Sequence of chain 1.A:
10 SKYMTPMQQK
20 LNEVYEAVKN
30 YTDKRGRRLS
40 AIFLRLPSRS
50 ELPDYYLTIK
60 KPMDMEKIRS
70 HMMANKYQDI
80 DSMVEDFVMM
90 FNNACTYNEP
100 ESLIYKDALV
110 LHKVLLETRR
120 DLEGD

Binding-site contacts:
Ligand atom CAA contacts residue ILE41 of chain 1.A at 4.2 Å (hydrophobic).
Ligand atom CAL contacts residue ILE103 of chain 1.A at 4.2 Å (hydrophobic).
Ligand atom CAA contacts residue PHE42 of chain 1.A at 3.5 Å (hydrophobic).
Ligand atom CAF contacts residue MET89 of chain 1.A at 3.9 Å (hydrophobic).
Ligand atom CAC contacts residue ILE41 of chain 1.A at 3.2 Å (hydrophobic).
Ligand atom CAF contacts residue MET62 of chain 1.A at 3.3 Å (hydrophobic).
Ligand atom OAK contacts residue ALA93 of chain 1.A at 3.3 Å (h-bond).
Ligand atom CAO contacts residue PRO46 of chain 1.A at 4.1 Å (hydrophobic).
Ligand atom NAM contacts residue ASN97 of chain 1.A at 4.0 Å.
Ligand atom CAA contacts residue ASP63 of chain 1.A at 3.6 Å.
Ligand atom CAH contacts residue ASN97 of chain 1.A at 3.8 Å.
Ligand atom CAE contacts residue LEU45 of chain 1.A at 3.8 Å (hydrophobic).
Ligand atom NAN contacts residue TYR96 of chain 1.A at 3.5 Å.
Ligand atom OAI contacts residue TYR54 of chain 1.A at 3.6 Å.
Ligand atom NAM contacts residue ILE103 of chain 1.A at 3.8 Å.
Ligand atom CAO contacts residue ILE41 of chain 1.A at 4.0 Å (hydrophobic).
Ligand atom CAB contacts residue ASP63 of chain 1.A at 4.1 Å.
Ligand atom CAF contacts residue PHE42 of chain 1.A at 3.9 Å (hydrophobic).
Ligand atom NAM contacts residue TYR96 of chain 1.A at 4.2 Å.
Ligand atom OAK contacts residue TYR54 of chain 1.A at 3.7 Å.
Ligand atom OAK contacts residue ASN92 of chain 1.A at 3.8 Å.
Ligand atom NAN contacts residue ASN97 of chain 1.A at 3.0 Å (h-bond).
Ligand atom CAB contacts residue LEU45 of chain 1.A at 3.7 Å (hydrophobic).
Ligand atom CAB contacts residue ARG44 of chain 1.A at 4.0 Å.
Ligand atom OAI contacts residue ALA93 of chain 1.A at 3.5 Å.
Ligand atom CAL contacts residue LEU51 of chain 1.A at 4.0 Å (hydrophobic).
Ligand atom NAM contacts residue LEU51 of chain 1.A at 3.9 Å.
Ligand atom OAK contacts residue MET89 of chain 1.A at 3.4 Å (h-bond).
Ligand atom CAB contacts residue PHE42 of chain 1.A at 3.5 Å (hydrophobic).
Ligand atom CAB contacts residue ILE41 of chain 1.A at 3.1 Å (hydrophobic).
Ligand atom CAA contacts residue LEU45 of chain 1.A at 3.9 Å (hydrophobic).
Ligand atom OAI contacts residue ASN97 of chain 1.A at 3.9 Å.
Ligand atom CAA contacts residue MET62 of chain 1.A at 3.6 Å (hydrophobic).
Ligand atom CAJ contacts residue TYR54 of chain 1.A at 3.7 Å (hydrophobic).
Ligand atom CAC contacts residue LEU45 of chain 1.A at 3.7 Å (hydrophobic).
Ligand atom CAJ contacts residue ALA93 of chain 1.A at 3.8 Å (hydrophobic).
Ligand atom CAD contacts residue LEU45 of chain 1.A at 3.7 Å (hydrophobic).
Ligand atom CAP contacts residue LEU51 of chain 1.A at 4.1 Å (hydrophobic).
Ligand atom CAF contacts residue LEU45 of chain 1.A at 4.1 Å (hydrophobic).
Ligand atom CAH contacts residue TYR54 of chain 1.A at 4.1 Å (hydrophobic).

The small molecule below binds the protein below.
Small molecule (SMILES): CCc1n[nH]c2oc(=O)c3ccccc3c12